A protein and the small-molecule ligand that binds it are described below.
Small molecule (SMILES): Nc1ncnc2c1ncn2[C@@H]1O[C@H](CO[P](=O)(O)OC(=O)[C@@H](N)Cc2c[nH]c3ccccc23)[C@@H](O)[C@H]1O

Binding-site contacts:
Ligand atom O2' contacts residue GLN150 of chain 1.B at 3.4 Å.
Ligand atom O contacts residue GLN150 of chain 1.B at 3.0 Å (h-bond).
Ligand atom CA contacts residue TYR128 of chain 1.B at 3.5 Å (hydrophobic).
Ligand atom N9 contacts residue ASN20 of chain 1.B at 3.6 Å (h-bond).
Ligand atom CD1 contacts residue HIS45 of chain 1.B at 3.5 Å.
Ligand atom CE3 contacts residue GLY9 of chain 1.B at 3.5 Å.
Ligand atom O2' contacts residue ASP149 of chain 1.B at 2.7 Å (salt-bridge).
Ligand atom N6 contacts residue MET196 of chain 1.B at 2.9 Å (h-bond).
Ligand atom N9 contacts residue ASP149 of chain 1.B at 3.4 Å (salt-bridge).
Ligand atom O3' contacts residue VAL146 of chain 1.B at 3.3 Å.
Ligand atom N6 contacts residue VAL186 of chain 1.B at 2.8 Å (h-bond).
Ligand atom N3 contacts residue GLY19 of chain 1.B at 3.0 Å (h-bond).
Ligand atom NH3 contacts residue TYR128 of chain 1.B at 2.6 Å (h-bond).
Ligand atom N3 contacts residue GLY23 of chain 1.B at 3.6 Å.
Ligand atom N1 contacts residue VAL186 of chain 1.B at 2.9 Å (h-bond).
Ligand atom CB contacts residue GLY9 of chain 1.B at 3.6 Å.
Ligand atom NE1 contacts residue MET132 of chain 1.B at 3.6 Å.
Ligand atom N6 contacts residue LYS195 of chain 1.B at 3.5 Å.
Ligand atom CZ3 contacts residue GLY9 of chain 1.B at 3.6 Å.
Ligand atom O1P contacts residue LYS198 of chain 1.B at 3.3 Å.
Ligand atom N1 contacts residue GLY19 of chain 1.B at 3.5 Å (h-bond).
Ligand atom N7 contacts residue LYS195 of chain 1.B at 3.0 Å (salt-bridge).
Ligand atom NH3 contacts residue GLN150 of chain 1.B at 2.9 Å (h-bond).
Ligand atom O2' contacts residue GLY147 of chain 1.B at 2.9 Å (h-bond).
Ligand atom NE1 contacts residue ASP135 of chain 1.B at 2.9 Å (salt-bridge).
Ligand atom CA contacts residue GLN150 of chain 1.B at 3.6 Å.
Ligand atom O3' contacts residue GLY147 of chain 1.B at 3.2 Å (h-bond).
Ligand atom C8 contacts residue ASN20 of chain 1.B at 3.1 Å.
Ligand atom N1 contacts residue ARG185 of chain 1.B at 3.5 Å.
Ligand atom CZ3 contacts residue SER8 of chain 1.B at 3.5 Å.
Ligand atom C2 contacts residue GLY19 of chain 1.B at 3.0 Å.
Ligand atom C2' contacts residue ASP149 of chain 1.B at 3.3 Å.
Ligand atom O4' contacts residue ASN20 of chain 1.B at 3.1 Å (h-bond).
Ligand atom O2P contacts residue LYS198 of chain 1.B at 3.3 Å.
Ligand atom O5' contacts residue ASN20 of chain 1.B at 3.4 Å (h-bond).
Ligand atom C2 contacts residue ALA184 of chain 1.B at 3.3 Å (hydrophobic).
Ligand atom O1P contacts residue ALA10 of chain 1.B at 3.6 Å.
Ligand atom NH3 contacts residue MET132 of chain 1.B at 3.5 Å (h-bond).
Ligand atom O1P contacts residue GLN11 of chain 1.B at 2.9 Å (h-bond).
Ligand atom C4 contacts residue GLY19 of chain 1.B at 3.5 Å.

Sequence of chain 1.B:
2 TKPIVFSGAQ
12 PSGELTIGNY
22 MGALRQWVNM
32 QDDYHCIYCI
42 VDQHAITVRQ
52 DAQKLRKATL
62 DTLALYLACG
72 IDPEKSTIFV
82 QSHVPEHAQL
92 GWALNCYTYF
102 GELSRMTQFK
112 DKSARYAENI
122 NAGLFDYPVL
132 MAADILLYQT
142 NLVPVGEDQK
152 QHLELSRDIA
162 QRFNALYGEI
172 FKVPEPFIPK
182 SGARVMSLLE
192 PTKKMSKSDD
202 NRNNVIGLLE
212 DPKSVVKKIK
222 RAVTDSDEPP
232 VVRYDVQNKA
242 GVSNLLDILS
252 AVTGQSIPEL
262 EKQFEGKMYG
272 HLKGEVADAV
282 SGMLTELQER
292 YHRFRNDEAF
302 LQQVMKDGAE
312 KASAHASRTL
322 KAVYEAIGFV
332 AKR